Sequence of chain 2.C:
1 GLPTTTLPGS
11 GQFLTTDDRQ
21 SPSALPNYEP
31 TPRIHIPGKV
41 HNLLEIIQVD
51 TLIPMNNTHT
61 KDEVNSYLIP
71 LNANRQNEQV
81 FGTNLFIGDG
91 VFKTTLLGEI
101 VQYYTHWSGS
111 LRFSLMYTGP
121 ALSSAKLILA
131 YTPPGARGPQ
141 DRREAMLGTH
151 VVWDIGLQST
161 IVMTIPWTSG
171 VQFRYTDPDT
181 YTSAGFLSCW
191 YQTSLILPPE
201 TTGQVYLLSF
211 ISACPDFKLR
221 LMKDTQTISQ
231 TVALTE

Sequence of chain 2.A:
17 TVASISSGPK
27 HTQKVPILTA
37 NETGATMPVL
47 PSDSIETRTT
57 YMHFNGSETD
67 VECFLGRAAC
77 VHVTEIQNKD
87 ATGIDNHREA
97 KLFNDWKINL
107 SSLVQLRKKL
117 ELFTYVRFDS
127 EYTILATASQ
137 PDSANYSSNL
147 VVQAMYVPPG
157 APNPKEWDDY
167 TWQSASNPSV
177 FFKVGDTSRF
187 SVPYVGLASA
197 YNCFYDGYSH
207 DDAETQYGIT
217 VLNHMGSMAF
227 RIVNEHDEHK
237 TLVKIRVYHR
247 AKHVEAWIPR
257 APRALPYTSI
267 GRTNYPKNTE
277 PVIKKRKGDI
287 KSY

This small molecule binds to this protein.
Small molecule (SMILES): Cc1cc(CCCCCCCOc2ccc(C3=N[C@@H](C)CO3)cc2Cl)on1

Binding-site contacts:
Ligand atom C3B contacts residue TYR197 of chain 2.A at 3.3 Å (hydrophobic).
Ligand atom C7C contacts residue TYR128 of chain 2.A at 3.5 Å (hydrophobic).
Ligand atom C3B contacts residue LEU106 of chain 2.A at 3.8 Å (hydrophobic).
Ligand atom O1B contacts residue MET221 of chain 2.A at 3.8 Å.
Ligand atom C5C contacts residue ILE104 of chain 2.A at 4.0 Å (hydrophobic).
Ligand atom C3C contacts residue TYR128 of chain 2.A at 3.6 Å (hydrophobic).
Ligand atom CL1 contacts residue ASN105 of chain 2.A at 3.3 Å.
Ligand atom C31 contacts residue ALA150 of chain 2.A at 3.5 Å (hydrophobic).
Ligand atom C4A contacts residue ASN198 of chain 2.A at 3.9 Å.
Ligand atom O1 contacts residue PHE186 of chain 2.A at 3.8 Å.
Ligand atom C4 contacts residue PHE186 of chain 2.A at 3.7 Å (hydrophobic).
Ligand atom C4 contacts residue TYR152 of chain 2.A at 3.7 Å (hydrophobic).
Ligand atom C31 contacts residue PRO174 of chain 2.A at 3.3 Å (hydrophobic).
Ligand atom O1A contacts residue VAL122 of chain 2.A at 4.0 Å.
Ligand atom CL1 contacts residue MET221 of chain 2.A at 3.8 Å.
Ligand atom O1 contacts residue ALA24 of chain 2.C at 3.4 Å.
Ligand atom C5A contacts residue VAL122 of chain 2.A at 3.9 Å (hydrophobic).
Ligand atom C4B contacts residue LEU106 of chain 2.A at 3.7 Å (hydrophobic).
Ligand atom C3 contacts residue PRO174 of chain 2.A at 3.7 Å (hydrophobic).
Ligand atom C1C contacts residue TYR152 of chain 2.A at 3.9 Å (hydrophobic).
Ligand atom N2 contacts residue PHE186 of chain 2.A at 4.0 Å.
Ligand atom C2B contacts residue TYR197 of chain 2.A at 3.3 Å (hydrophobic).
Ligand atom N2 contacts residue PRO174 of chain 2.A at 3.7 Å.
Ligand atom N2 contacts residue ALA24 of chain 2.C at 3.1 Å.
Ligand atom C3C contacts residue VAL188 of chain 2.A at 3.3 Å (hydrophobic).
Ligand atom C5 contacts residue TYR152 of chain 2.A at 3.6 Å (hydrophobic).
Ligand atom C5 contacts residue PHE186 of chain 2.A at 3.7 Å (hydrophobic).
Ligand atom O1 contacts residue VAL188 of chain 2.A at 3.8 Å.
Ligand atom CM1 contacts residue CYS199 of chain 2.A at 3.8 Å (hydrophobic).
Ligand atom C2C contacts residue VAL188 of chain 2.A at 2.8 Å (hydrophobic).
Ligand atom C6C contacts residue VAL191 of chain 2.A at 3.3 Å (hydrophobic).
Ligand atom N3A contacts residue ASN219 of chain 2.A at 3.4 Å (h-bond).
Ligand atom CL1 contacts residue ILE104 of chain 2.A at 3.6 Å.
Ligand atom C31 contacts residue VAL176 of chain 2.A at 3.3 Å (hydrophobic).
Ligand atom C5C contacts residue TYR128 of chain 2.A at 3.7 Å (hydrophobic).
Ligand atom C4C contacts residue TYR152 of chain 2.A at 3.9 Å (hydrophobic).
Ligand atom O1 contacts residue TYR152 of chain 2.A at 3.9 Å.
Ligand atom C3 contacts residue PHE186 of chain 2.A at 3.9 Å (hydrophobic).
Ligand atom C31 contacts residue SER175 of chain 2.A at 3.5 Å.
Ligand atom C5A contacts residue CYS199 of chain 2.A at 3.9 Å (hydrophobic).